A small-molecule ligand and the protein it binds are described below.
Small molecule (SMILES): CC(=O)N[C@@H]1[C@@H](O)[C@H](O)[C@@H](CO)O[C@H]1O

Sequence of chain 1.C:
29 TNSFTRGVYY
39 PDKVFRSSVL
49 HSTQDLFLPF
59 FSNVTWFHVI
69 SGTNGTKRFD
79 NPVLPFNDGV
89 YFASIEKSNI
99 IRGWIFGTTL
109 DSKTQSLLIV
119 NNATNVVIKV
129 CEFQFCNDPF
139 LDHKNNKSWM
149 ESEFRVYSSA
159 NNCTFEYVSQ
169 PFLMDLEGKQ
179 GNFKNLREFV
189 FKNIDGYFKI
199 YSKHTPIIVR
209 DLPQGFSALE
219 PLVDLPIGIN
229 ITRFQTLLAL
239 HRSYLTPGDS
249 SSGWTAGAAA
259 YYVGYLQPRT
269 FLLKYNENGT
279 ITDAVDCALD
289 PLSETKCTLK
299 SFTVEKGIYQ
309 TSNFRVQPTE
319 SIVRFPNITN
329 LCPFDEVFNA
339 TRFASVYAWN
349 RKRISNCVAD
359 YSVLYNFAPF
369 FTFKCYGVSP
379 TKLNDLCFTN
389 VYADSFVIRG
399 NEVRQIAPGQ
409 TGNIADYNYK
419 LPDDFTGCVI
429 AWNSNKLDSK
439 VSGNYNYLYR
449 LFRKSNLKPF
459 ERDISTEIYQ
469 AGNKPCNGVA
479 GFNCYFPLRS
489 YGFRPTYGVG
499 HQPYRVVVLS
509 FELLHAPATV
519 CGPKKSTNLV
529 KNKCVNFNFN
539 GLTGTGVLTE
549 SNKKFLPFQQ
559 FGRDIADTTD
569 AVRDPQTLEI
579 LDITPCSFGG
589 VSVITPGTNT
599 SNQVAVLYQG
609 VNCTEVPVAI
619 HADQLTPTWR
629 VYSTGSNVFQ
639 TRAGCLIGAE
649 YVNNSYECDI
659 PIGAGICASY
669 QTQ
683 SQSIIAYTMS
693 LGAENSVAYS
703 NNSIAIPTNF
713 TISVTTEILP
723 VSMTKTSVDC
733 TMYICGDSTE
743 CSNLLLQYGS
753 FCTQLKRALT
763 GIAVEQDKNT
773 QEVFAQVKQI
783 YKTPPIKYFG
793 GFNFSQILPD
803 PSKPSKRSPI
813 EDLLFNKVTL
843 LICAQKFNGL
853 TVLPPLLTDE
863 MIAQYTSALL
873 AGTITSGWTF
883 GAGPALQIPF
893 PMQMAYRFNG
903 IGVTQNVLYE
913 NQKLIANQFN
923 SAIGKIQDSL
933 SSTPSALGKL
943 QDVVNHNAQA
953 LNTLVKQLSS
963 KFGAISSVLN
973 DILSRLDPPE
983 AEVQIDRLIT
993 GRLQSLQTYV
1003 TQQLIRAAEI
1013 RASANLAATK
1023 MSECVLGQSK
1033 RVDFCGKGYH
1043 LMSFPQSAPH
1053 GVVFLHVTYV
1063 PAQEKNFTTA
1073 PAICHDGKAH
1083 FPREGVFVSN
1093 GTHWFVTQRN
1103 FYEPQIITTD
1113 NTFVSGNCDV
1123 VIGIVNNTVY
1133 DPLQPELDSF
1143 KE

Binding-site contacts:
Ligand atom C8 contacts residue GLN574 of chain 1.C at 4.2 Å.
Ligand atom O6 contacts residue ASN325 of chain 1.C at 4.2 Å.
Ligand atom C8 contacts residue THR575 of chain 1.C at 3.6 Å.
Ligand atom C2 contacts residue ASN325 of chain 1.C at 2.5 Å.
Ligand atom O5 contacts residue ASN325 of chain 1.C at 2.5 Å (h-bond).
Ligand atom C3 contacts residue ASN325 of chain 1.C at 3.2 Å.
Ligand atom O3 contacts residue ASN325 of chain 1.C at 3.5 Å (h-bond).
Ligand atom C5 contacts residue ASN325 of chain 1.C at 3.4 Å.
Ligand atom N2 contacts residue ASN325 of chain 1.C at 3.8 Å.
Ligand atom N2 contacts residue GLN574 of chain 1.C at 4.0 Å.
Ligand atom C6 contacts residue ASN325 of chain 1.C at 4.4 Å.
Ligand atom C4 contacts residue ASN325 of chain 1.C at 3.3 Å.
Ligand atom O5 contacts residue GLN574 of chain 1.C at 4.3 Å.
Ligand atom C1 contacts residue ASN325 of chain 1.C at 1.4 Å.